Binding-site contacts:
Ligand atom C8 contacts residue PHE121 of chain 1.J at 4.2 Å (hydrophobic).
Ligand atom C2 contacts residue ASN122 of chain 1.J at 2.4 Å.
Ligand atom O7 contacts residue LYS133 of chain 1.J at 4.2 Å.
Ligand atom N2 contacts residue ASN122 of chain 1.J at 2.9 Å (h-bond).
Ligand atom O5 contacts residue ASN122 of chain 1.J at 2.4 Å (h-bond).
Ligand atom O7 contacts residue ASN122 of chain 1.J at 3.9 Å.
Ligand atom C7 contacts residue ASN122 of chain 1.J at 3.6 Å.
Ligand atom C8 contacts residue GLN100 of chain 1.J at 3.7 Å.
Ligand atom C4 contacts residue ASN122 of chain 1.J at 4.2 Å.
Ligand atom C3 contacts residue ASN122 of chain 1.J at 3.8 Å.
Ligand atom C5 contacts residue ASN122 of chain 1.J at 3.7 Å.
Ligand atom C8 contacts residue SER120 of chain 1.J at 3.7 Å.
Ligand atom C1 contacts residue ASN122 of chain 1.J at 1.4 Å.

Sequence of chain 1.J:
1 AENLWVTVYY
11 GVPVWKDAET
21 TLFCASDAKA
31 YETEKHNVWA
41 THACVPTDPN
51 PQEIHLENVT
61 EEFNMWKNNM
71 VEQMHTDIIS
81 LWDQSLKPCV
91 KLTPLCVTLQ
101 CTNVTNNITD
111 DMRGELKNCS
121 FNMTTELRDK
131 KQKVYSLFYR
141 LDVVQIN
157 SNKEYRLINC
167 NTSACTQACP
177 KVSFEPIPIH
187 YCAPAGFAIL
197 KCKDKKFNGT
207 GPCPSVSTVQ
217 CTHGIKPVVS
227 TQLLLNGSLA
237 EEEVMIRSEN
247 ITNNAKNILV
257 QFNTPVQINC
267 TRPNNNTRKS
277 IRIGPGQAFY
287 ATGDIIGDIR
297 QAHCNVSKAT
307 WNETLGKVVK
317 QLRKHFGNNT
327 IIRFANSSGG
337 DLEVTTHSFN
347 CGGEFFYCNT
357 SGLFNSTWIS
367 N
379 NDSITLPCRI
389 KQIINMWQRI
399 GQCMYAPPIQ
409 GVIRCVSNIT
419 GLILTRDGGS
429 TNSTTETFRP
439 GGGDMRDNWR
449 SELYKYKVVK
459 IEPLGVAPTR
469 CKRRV

The small molecule below binds the protein below.
Small molecule (SMILES): CC(=O)N[C@H]1[C@H](O[C@H]2[C@H](O)[C@@H](NC(C)=O)CO[C@@H]2CO)O[C@H](CO)[C@@H](O)[C@@H]1O